Binding-site contacts:
Ligand atom C28 contacts residue PHE330 of chain 1.A at 3.6 Å (hydrophobic).
Ligand atom C36 contacts residue LEU406 of chain 1.A at 3.6 Å (hydrophobic).
Ligand atom O3 contacts residue ASN168 of chain 1.A at 3.4 Å (h-bond).
Ligand atom C38 contacts residue ZXT1 of chain 1.R at 3.6 Å.
Ligand atom O4 contacts residue MN1 of chain 1.P at 3.7 Å.
Ligand atom P2 contacts residue ARG405 of chain 1.A at 3.7 Å.
Ligand atom C31 contacts residue PHE330 of chain 1.A at 3.8 Å (hydrophobic).
Ligand atom C24 contacts residue ASN217 of chain 1.A at 3.5 Å.
Ligand atom C39 contacts residue ARG405 of chain 1.A at 3.3 Å.
Ligand atom C36 contacts residue TRP209 of chain 1.A at 3.9 Å (hydrophobic).
Ligand atom P2 contacts residue ZXT1 of chain 1.R at 3.7 Å.
Ligand atom C29 contacts residue LEU333 of chain 1.A at 3.7 Å (hydrophobic).
Ligand atom C13 contacts residue VAL273 of chain 1.A at 3.6 Å (hydrophobic).
Ligand atom O5 contacts residue ZXT1 of chain 1.R at 3.7 Å.
Ligand atom C39 contacts residue TRP209 of chain 1.A at 3.6 Å (hydrophobic).
Ligand atom O5 contacts residue ARG405 of chain 1.A at 3.5 Å (salt-bridge).
Ligand atom C31 contacts residue LEU333 of chain 1.A at 3.6 Å (hydrophobic).
Ligand atom O6 contacts residue ZXT1 of chain 1.R at 2.9 Å (h-bond).
Ligand atom C37 contacts residue ARG405 of chain 1.A at 3.5 Å.
Ligand atom C23 contacts residue ASN217 of chain 1.A at 3.8 Å.
Ligand atom O3 contacts residue GLY210 of chain 1.A at 3.6 Å.
Ligand atom C28 contacts residue TRP326 of chain 1.A at 3.6 Å (hydrophobic).
Ligand atom C33 contacts residue PHE399 of chain 1.A at 3.6 Å (hydrophobic).
Ligand atom O6 contacts residue ARG405 of chain 1.A at 3.2 Å (salt-bridge).
Ligand atom O2 contacts residue ZXT1 of chain 1.R at 3.1 Å (h-bond).
Ligand atom O4 contacts residue ARG405 of chain 1.A at 3.7 Å.
Ligand atom C24 contacts residue PHE399 of chain 1.A at 3.8 Å (hydrophobic).
Ligand atom C34 contacts residue LEU406 of chain 1.A at 3.9 Å (hydrophobic).
Ligand atom O7 contacts residue ZXT1 of chain 1.R at 3.5 Å (h-bond).
Ligand atom C23 contacts residue THR395 of chain 1.A at 3.7 Å.
Ligand atom O1 contacts residue ARG405 of chain 1.A at 3.4 Å (salt-bridge).
Ligand atom C13 contacts residue LEU224 of chain 1.A at 3.6 Å (hydrophobic).
Ligand atom C38 contacts residue GLY211 of chain 1.A at 3.8 Å.
Ligand atom C25 contacts residue PHE399 of chain 1.A at 3.8 Å (hydrophobic).
Ligand atom O2 contacts residue GLY210 of chain 1.A at 3.8 Å.
Ligand atom C5 contacts residue GLY272 of chain 1.A at 3.8 Å.
Ligand atom O1 contacts residue TRP209 of chain 1.A at 3.6 Å.
Ligand atom C29 contacts residue PHE330 of chain 1.A at 3.6 Å (hydrophobic).
Ligand atom C33 contacts residue PHE214 of chain 1.A at 3.6 Å (hydrophobic).
Ligand atom C40 contacts residue ARG405 of chain 1.A at 3.3 Å.

A protein and the small-molecule ligand that binds it are described below.
Small molecule (SMILES): CC(C)=CCC/C(C)=C/CC/C(C)=C/CC/C(C)=C/CC/C(C)=C/CC/C(C)=C/CC/C(C)=C/CC/C(C)=C/CO[P](=O)(O)OP(=O)(O)O

Sequence of chain 1.A:
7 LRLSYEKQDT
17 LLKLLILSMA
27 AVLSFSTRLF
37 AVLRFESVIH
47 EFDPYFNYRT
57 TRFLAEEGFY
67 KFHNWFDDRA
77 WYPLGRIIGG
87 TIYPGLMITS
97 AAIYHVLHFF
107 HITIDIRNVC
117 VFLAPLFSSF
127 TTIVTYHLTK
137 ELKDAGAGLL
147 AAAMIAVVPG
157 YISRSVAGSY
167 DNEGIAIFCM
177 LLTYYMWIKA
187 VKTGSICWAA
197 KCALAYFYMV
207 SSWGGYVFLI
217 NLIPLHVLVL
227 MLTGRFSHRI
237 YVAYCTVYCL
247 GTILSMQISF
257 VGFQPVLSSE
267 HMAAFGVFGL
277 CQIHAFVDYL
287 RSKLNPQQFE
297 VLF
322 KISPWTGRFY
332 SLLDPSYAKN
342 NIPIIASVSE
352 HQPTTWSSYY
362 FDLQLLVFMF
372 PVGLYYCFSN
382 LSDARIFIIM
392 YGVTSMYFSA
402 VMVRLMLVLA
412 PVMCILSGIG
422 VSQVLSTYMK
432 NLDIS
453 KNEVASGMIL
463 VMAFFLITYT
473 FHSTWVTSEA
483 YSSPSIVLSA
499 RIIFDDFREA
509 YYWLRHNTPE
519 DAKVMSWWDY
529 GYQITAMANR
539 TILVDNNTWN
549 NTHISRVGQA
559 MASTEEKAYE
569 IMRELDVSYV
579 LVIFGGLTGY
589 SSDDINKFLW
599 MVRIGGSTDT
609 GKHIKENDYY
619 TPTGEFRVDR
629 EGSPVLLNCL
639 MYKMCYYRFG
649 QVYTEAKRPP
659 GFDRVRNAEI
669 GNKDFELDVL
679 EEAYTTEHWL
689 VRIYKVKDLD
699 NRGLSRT